Sequence of chain 1.C:
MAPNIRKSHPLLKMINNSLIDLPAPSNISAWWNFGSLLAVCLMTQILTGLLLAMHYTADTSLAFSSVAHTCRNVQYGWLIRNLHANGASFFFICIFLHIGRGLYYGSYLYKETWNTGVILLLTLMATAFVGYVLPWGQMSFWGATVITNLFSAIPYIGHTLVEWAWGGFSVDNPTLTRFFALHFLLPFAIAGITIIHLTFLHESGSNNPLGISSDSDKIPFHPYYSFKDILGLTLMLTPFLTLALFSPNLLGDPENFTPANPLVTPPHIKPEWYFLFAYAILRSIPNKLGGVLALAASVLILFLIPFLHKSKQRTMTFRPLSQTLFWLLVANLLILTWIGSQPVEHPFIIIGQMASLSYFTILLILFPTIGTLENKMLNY

A protein and the small-molecule ligand that binds it are described below.
Small molecule (SMILES): COC1=C(OC)C(=O)C(C/C=C(/C)CCC=C(C)CC/C=C(/C)CC/C=C(\C)CC/C=C(\C)CC/C=C(\C)CC/C=C(/C)CCC=C(C)CCC=C(C)CCC=C(C)C)=C(C)C1=O

Binding-site contacts:
Ligand atom C7 contacts residue PHE221 of chain 1.C at 4.2 Å (hydrophobic).
Ligand atom C2 contacts residue HEM1 of chain 1.X at 3.5 Å.
Ligand atom O1 contacts residue PHE221 of chain 1.C at 3.5 Å.
Ligand atom O4 contacts residue LEU201 of chain 1.C at 3.8 Å.
Ligand atom C4 contacts residue LEU22 of chain 1.C at 3.7 Å (hydrophobic).
Ligand atom CM2 contacts residue ILE28 of chain 1.C at 3.4 Å (hydrophobic).
Ligand atom C12 contacts residue BOG1 of chain 1.GA at 3.7 Å.
Ligand atom C11 contacts residue ALA39 of chain 1.C at 3.3 Å (hydrophobic).
Ligand atom C7 contacts residue LEU19 of chain 1.C at 4.0 Å (hydrophobic).
Ligand atom C7 contacts residue ASP229 of chain 1.C at 4.2 Å.
Ligand atom CM3 contacts residue LEU22 of chain 1.C at 3.5 Å (hydrophobic).
Ligand atom O3 contacts residue LEU201 of chain 1.C at 4.0 Å.
Ligand atom CM5 contacts residue LEU19 of chain 1.C at 4.2 Å (hydrophobic).
Ligand atom C3 contacts residue HEM1 of chain 1.X at 3.8 Å.
Ligand atom CM5 contacts residue LEU198 of chain 1.C at 3.7 Å (hydrophobic).
Ligand atom O2 contacts residue ILE28 of chain 1.C at 4.1 Å.
Ligand atom CM5 contacts residue HIS202 of chain 1.C at 3.9 Å.
Ligand atom C1 contacts residue ASP229 of chain 1.C at 4.2 Å.
Ligand atom C6 contacts residue PHE221 of chain 1.C at 3.9 Å (hydrophobic).
Ligand atom C4 contacts residue HIS202 of chain 1.C at 3.6 Å.
Ligand atom C3 contacts residue SER206 of chain 1.C at 3.9 Å.
Ligand atom C10 contacts residue LEU19 of chain 1.C at 4.1 Å (hydrophobic).
Ligand atom O4 contacts residue HIS202 of chain 1.C at 2.4 Å (h-bond).
Ligand atom O1 contacts residue ASP229 of chain 1.C at 3.0 Å (salt-bridge).
Ligand atom O2 contacts residue SER206 of chain 1.C at 3.9 Å.
Ligand atom CM5 contacts residue SER18 of chain 1.C at 3.8 Å.
Ligand atom CM3 contacts residue SER206 of chain 1.C at 3.0 Å.
Ligand atom CM2 contacts residue PHE221 of chain 1.C at 4.2 Å (hydrophobic).
Ligand atom C4 contacts residue HEM1 of chain 1.X at 4.2 Å.
Ligand atom C1 contacts residue HEM1 of chain 1.X at 3.7 Å.
Ligand atom O3 contacts residue SER206 of chain 1.C at 2.7 Å (h-bond).
Ligand atom C7 contacts residue SER36 of chain 1.C at 4.2 Å.
Ligand atom O1 contacts residue HEM1 of chain 1.X at 3.9 Å.
Ligand atom C8 contacts residue HEM1 of chain 1.X at 3.7 Å.
Ligand atom C12 contacts residue LEU198 of chain 1.C at 4.0 Å (hydrophobic).
Ligand atom O2 contacts residue HEM1 of chain 1.X at 3.5 Å.
Ligand atom O4 contacts residue LEU22 of chain 1.C at 3.4 Å.
Ligand atom CM2 contacts residue TYR225 of chain 1.C at 4.2 Å (hydrophobic).
Ligand atom C3 contacts residue LEU22 of chain 1.C at 4.2 Å (hydrophobic).
Ligand atom C1 contacts residue PHE221 of chain 1.C at 3.6 Å (hydrophobic).